Binding-site contacts:
Ligand atom C18 contacts residue GLY68 of chain 1.B at 3.6 Å.
Ligand atom C18 contacts residue VAL70 of chain 1.B at 3.8 Å (hydrophobic).
Ligand atom O28 contacts residue GLY67 of chain 1.B at 3.2 Å.
Ligand atom O8 contacts residue VAL70 of chain 1.B at 2.9 Å (h-bond).
Ligand atom C24 contacts residue SER97 of chain 1.B at 3.5 Å.
Ligand atom C24 contacts residue MET98 of chain 1.B at 3.4 Å (hydrophobic).
Ligand atom N1 contacts residue VAL70 of chain 1.B at 3.6 Å.
Ligand atom O28 contacts residue SER97 of chain 1.B at 2.1 Å (h-bond).
Ligand atom C7 contacts residue VAL70 of chain 1.B at 3.8 Å (hydrophobic).
Ligand atom B26 contacts residue SER97 of chain 1.B at 1.4 Å.
Ligand atom O19 contacts residue TRP125 of chain 1.B at 2.8 Å (h-bond).
Ligand atom C10 contacts residue TRP125 of chain 1.B at 3.2 Å (hydrophobic).
Ligand atom O27 contacts residue HIS122 of chain 1.B at 3.2 Å (h-bond).
Ligand atom N4 contacts residue ILE142 of chain 1.B at 3.8 Å.
Ligand atom O27 contacts residue SER97 of chain 1.B at 2.3 Å (h-bond).
Ligand atom O27 contacts residue TRP125 of chain 1.B at 3.1 Å (h-bond).
Ligand atom C10 contacts residue GLY68 of chain 1.B at 3.6 Å.
Ligand atom C25 contacts residue PRO124 of chain 1.B at 3.4 Å (hydrophobic).
Ligand atom C25 contacts residue HIS122 of chain 1.B at 3.1 Å.
Ligand atom C5 contacts residue ILE142 of chain 1.B at 3.8 Å (hydrophobic).
Ligand atom C22 contacts residue SER97 of chain 1.B at 2.5 Å.
Ligand atom O28 contacts residue MET98 of chain 1.B at 3.4 Å (h-bond).
Ligand atom O8 contacts residue GLU69 of chain 1.B at 3.5 Å.
Ligand atom O19 contacts residue PRO124 of chain 1.B at 2.9 Å.
Ligand atom N9 contacts residue TRP125 of chain 1.B at 2.5 Å (h-bond).
Ligand atom C11 contacts residue TRP125 of chain 1.B at 3.4 Å (hydrophobic).
Ligand atom C7 contacts residue TRP125 of chain 1.B at 3.7 Å (hydrophobic).
Ligand atom N20 contacts residue SER97 of chain 1.B at 3.5 Å (h-bond).
Ligand atom N20 contacts residue GLY68 of chain 1.B at 2.8 Å (h-bond).
Ligand atom C21 contacts residue SER97 of chain 1.B at 2.1 Å.
Ligand atom B26 contacts residue HIS122 of chain 1.B at 3.6 Å.
Ligand atom C25 contacts residue SER97 of chain 1.B at 3.4 Å.
Ligand atom B26 contacts residue GLY68 of chain 1.B at 3.7 Å.
Ligand atom C23 contacts residue SER97 of chain 1.B at 3.3 Å.
Ligand atom C25 contacts residue GLN123 of chain 1.B at 3.4 Å.
Ligand atom C18 contacts residue TRP125 of chain 1.B at 3.6 Å (hydrophobic).
Ligand atom O28 contacts residue GLY68 of chain 1.B at 2.7 Å (h-bond).
Ligand atom C22 contacts residue MET98 of chain 1.B at 3.4 Å (hydrophobic).
Ligand atom C21 contacts residue GLY68 of chain 1.B at 3.6 Å.
Ligand atom C14 contacts residue GLU69 of chain 1.B at 3.8 Å.

Sequence of chain 1.B:
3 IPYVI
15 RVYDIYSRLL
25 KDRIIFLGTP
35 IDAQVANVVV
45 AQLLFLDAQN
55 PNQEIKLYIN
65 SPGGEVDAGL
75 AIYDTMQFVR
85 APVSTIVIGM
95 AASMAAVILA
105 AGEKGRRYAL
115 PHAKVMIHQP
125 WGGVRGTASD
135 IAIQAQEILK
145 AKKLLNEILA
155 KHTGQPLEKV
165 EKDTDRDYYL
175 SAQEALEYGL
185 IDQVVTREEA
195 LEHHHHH

The protein below binds the small molecule below.
Small molecule (SMILES): CC(C)C[C@H](NC(=O)[C@H](Cc1ccccc1)NC(=O)c1cnccn1)B(O)O